Sequence of chain 1.B:
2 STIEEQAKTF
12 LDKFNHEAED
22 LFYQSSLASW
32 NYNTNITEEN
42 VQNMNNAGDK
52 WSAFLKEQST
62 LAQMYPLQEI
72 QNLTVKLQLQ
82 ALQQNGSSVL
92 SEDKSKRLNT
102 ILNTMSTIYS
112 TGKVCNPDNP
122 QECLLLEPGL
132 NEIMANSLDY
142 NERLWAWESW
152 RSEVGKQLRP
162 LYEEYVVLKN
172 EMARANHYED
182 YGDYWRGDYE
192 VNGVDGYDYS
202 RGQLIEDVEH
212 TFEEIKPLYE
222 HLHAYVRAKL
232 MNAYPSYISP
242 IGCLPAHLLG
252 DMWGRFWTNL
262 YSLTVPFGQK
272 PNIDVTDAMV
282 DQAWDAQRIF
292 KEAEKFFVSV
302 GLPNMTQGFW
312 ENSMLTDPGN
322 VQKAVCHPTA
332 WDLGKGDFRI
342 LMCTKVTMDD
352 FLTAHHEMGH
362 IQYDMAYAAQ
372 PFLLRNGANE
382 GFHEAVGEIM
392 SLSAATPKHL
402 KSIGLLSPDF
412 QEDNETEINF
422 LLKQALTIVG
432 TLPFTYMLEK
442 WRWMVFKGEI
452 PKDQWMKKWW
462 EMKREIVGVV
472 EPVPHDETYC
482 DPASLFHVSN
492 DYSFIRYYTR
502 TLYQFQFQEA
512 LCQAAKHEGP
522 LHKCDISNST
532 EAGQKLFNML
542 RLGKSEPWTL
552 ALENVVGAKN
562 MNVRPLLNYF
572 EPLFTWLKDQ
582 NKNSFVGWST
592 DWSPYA

Binding-site contacts:
Ligand atom O7 contacts residue ASN529 of chain 1.B at 4.1 Å.
Ligand atom C7 contacts residue SER403 of chain 1.B at 3.8 Å.
Ligand atom O3 contacts residue SER403 of chain 1.B at 3.5 Å (h-bond).
Ligand atom C2 contacts residue SER403 of chain 1.B at 4.1 Å.
Ligand atom N2 contacts residue ASN529 of chain 1.B at 2.6 Å (h-bond).
Ligand atom C1 contacts residue ASN529 of chain 1.B at 1.4 Å.
Ligand atom C3 contacts residue SER403 of chain 1.B at 3.6 Å.
Ligand atom C8 contacts residue ASN529 of chain 1.B at 3.5 Å.
Ligand atom C8 contacts residue SER403 of chain 1.B at 3.8 Å.
Ligand atom N2 contacts residue SER403 of chain 1.B at 3.4 Å (h-bond).
Ligand atom C2 contacts residue ASN529 of chain 1.B at 2.5 Å.
Ligand atom O5 contacts residue ASN529 of chain 1.B at 2.3 Å (h-bond).
Ligand atom C7 contacts residue ASN529 of chain 1.B at 3.2 Å.
Ligand atom C4 contacts residue ASN529 of chain 1.B at 4.2 Å.
Ligand atom C3 contacts residue ASN529 of chain 1.B at 3.8 Å.
Ligand atom C5 contacts residue ASN529 of chain 1.B at 3.6 Å.

The protein below binds the small molecule below.
Small molecule (SMILES): CC(=O)N[C@@H]1[C@@H](O)[C@H](O)[C@@H](CO)O[C@H]1O